Sequence of chain 1.F:
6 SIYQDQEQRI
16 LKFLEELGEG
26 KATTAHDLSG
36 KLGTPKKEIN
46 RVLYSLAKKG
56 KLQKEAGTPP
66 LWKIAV

Binding-site contacts:
Ligand atom O6 contacts residue DC4 of chain 2.C at 3.0 Å (h-bond).
Ligand atom N2 contacts residue DC2 of chain 2.C at 2.8 Å (h-bond).
Ligand atom N3 contacts residue DC2 of chain 2.C at 3.4 Å (h-bond).
Ligand atom OP1 contacts residue TYR49 of chain 1.F at 2.7 Å (h-bond).
Ligand atom O2 contacts residue DG5 of chain 2.C at 2.9 Å (h-bond).
Ligand atom N1 contacts residue DC2 of chain 2.C at 2.9 Å (h-bond).
Ligand atom O2 contacts residue DG3 of chain 2.C at 3.0 Å (h-bond).
Ligand atom OP2 contacts residue PRO64 of chain 1.F at 3.3 Å.
Ligand atom O5' contacts residue THR63 of chain 1.F at 3.0 Å.
Ligand atom N3 contacts residue DG5 of chain 2.C at 3.0 Å (h-bond).
Ligand atom N4 contacts residue DG7 of chain 2.C at 2.9 Å (h-bond).
Ligand atom O6 contacts residue DC6 of chain 2.C at 2.8 Å (h-bond).
Ligand atom O6 contacts residue DC2 of chain 2.C at 2.9 Å (h-bond).
Ligand atom O5' contacts residue ASN45 of chain 1.F at 3.3 Å.
Ligand atom OP1 contacts residue ASN45 of chain 1.F at 2.9 Å (h-bond).
Ligand atom OP1 contacts residue LYS42 of chain 1.F at 3.0 Å (salt-bridge).
Ligand atom O2 contacts residue DG7 of chain 2.C at 2.8 Å (h-bond).
Ligand atom OP1 contacts residue ARG46 of chain 1.F at 2.8 Å (salt-bridge).
Ligand atom C4 contacts residue DC6 of chain 2.C at 3.4 Å.
Ligand atom N2 contacts residue DC6 of chain 2.C at 3.0 Å (h-bond).
Ligand atom N2 contacts residue DC4 of chain 2.C at 2.9 Å (h-bond).
Ligand atom N3 contacts residue DG3 of chain 2.C at 3.0 Å (h-bond).
Ligand atom N4 contacts residue DG3 of chain 2.C at 2.8 Å (h-bond).
Ligand atom O6 contacts residue DG3 of chain 2.C at 3.3 Å (h-bond).
Ligand atom N1 contacts residue DC4 of chain 2.C at 3.0 Å (h-bond).
Ligand atom O2 contacts residue DC6 of chain 2.C at 3.2 Å (h-bond).
Ligand atom OP1 contacts residue LYS41 of chain 1.F at 2.8 Å (salt-bridge).
Ligand atom O5' contacts residue PRO64 of chain 1.F at 3.4 Å.
Ligand atom N1 contacts residue DC6 of chain 2.C at 3.0 Å (h-bond).
Ligand atom OP2 contacts residue THR63 of chain 1.F at 3.1 Å.
Ligand atom C4 contacts residue DC2 of chain 2.C at 3.4 Å.
Ligand atom O4' contacts residue ASN45 of chain 1.F at 3.4 Å.
Ligand atom O2 contacts residue DC2 of chain 2.C at 3.2 Å (h-bond).
Ligand atom OP1 contacts residue THR63 of chain 1.F at 3.3 Å.
Ligand atom N4 contacts residue DG5 of chain 2.C at 3.0 Å (h-bond).
Ligand atom OP2 contacts residue LYS42 of chain 1.F at 2.8 Å (salt-bridge).
Ligand atom N3 contacts residue DC6 of chain 2.C at 3.4 Å (h-bond).
Ligand atom C4 contacts residue DC4 of chain 2.C at 3.4 Å.
Ligand atom O6 contacts residue DG5 of chain 2.C at 3.3 Å (h-bond).
Ligand atom N3 contacts residue DG7 of chain 2.C at 2.9 Å (h-bond).

The small molecule below binds the protein below.
Small molecule (SMILES): Nc1ccn([C@H]2C[C@H](O[P](=O)(O)OC[C@H]3O[C@@H](n4cnc5c(=O)nc(N)[nH]c54)C[C@@H]3O[P](=O)(O)OC[C@H]3O[C@@H](n4ccc(N)nc4=O)C[C@@H]3O[P](=O)(O)OC[C@H]3O[C@@H](n4cnc5c(=O)nc(N)[nH]c54)C[C@@H]3O[P](=O)(O)OC[C@H]3O[C@@H](n4ccc(N)nc4=O)C[C@@H]3O[P](=O)(O)OC[C@H]3O[C@@H](n4cnc5c(=O)nc(N)[nH]c54)C[C@@H]3O)[C@@H](COP(=O)=O)O2)c(=O)n1